Binding-site contacts:
Ligand atom OE1 contacts residue VAL4 of chain 23.E at 3.6 Å.
Ligand atom CB contacts residue VAL4 of chain 23.E at 4.0 Å (hydrophobic).
Ligand atom CB contacts residue ALA2 of chain 23.E at 3.3 Å (hydrophobic).
Ligand atom CD contacts residue VAL4 of chain 23.E at 3.6 Å (hydrophobic).
Ligand atom CB contacts residue VAL4 of chain 23.E at 4.4 Å (hydrophobic).
Ligand atom C contacts residue VAL4 of chain 23.E at 4.0 Å (hydrophobic).
Ligand atom O contacts residue VAL4 of chain 23.E at 4.4 Å.
Ligand atom CG2 contacts residue ALA2 of chain 23.E at 4.0 Å (hydrophobic).
Ligand atom CA contacts residue GLN3 of chain 23.E at 4.5 Å.
Ligand atom C contacts residue ALA2 of chain 23.E at 3.5 Å (hydrophobic).
Ligand atom CA contacts residue ALA2 of chain 23.E at 3.3 Å (hydrophobic).
Ligand atom O contacts residue VAL4 of chain 23.E at 3.2 Å (h-bond).
Ligand atom OG contacts residue GLN3 of chain 23.E at 3.3 Å (h-bond).
Ligand atom CG2 contacts residue SER5 of chain 23.E at 3.4 Å.
Ligand atom N contacts residue VAL4 of chain 23.E at 3.1 Å (h-bond).
Ligand atom N contacts residue GLN3 of chain 23.E at 4.5 Å.
Ligand atom CG2 contacts residue VAL4 of chain 23.E at 3.4 Å (hydrophobic).
Ligand atom CG1 contacts residue ALA2 of chain 23.E at 4.5 Å (hydrophobic).
Ligand atom CG2 contacts residue GLN3 of chain 23.E at 3.5 Å.
Ligand atom CG1 contacts residue GLN3 of chain 23.E at 3.3 Å.
Ligand atom CG contacts residue VAL4 of chain 23.E at 4.4 Å (hydrophobic).
Ligand atom C contacts residue ALA2 of chain 23.E at 4.0 Å (hydrophobic).
Ligand atom O contacts residue GLN3 of chain 23.E at 2.9 Å (h-bond).
Ligand atom OE1 contacts residue ASN25 of chain 23.E at 4.2 Å.
Ligand atom N contacts residue ALA2 of chain 23.E at 2.8 Å (h-bond).
Ligand atom CA contacts residue VAL4 of chain 23.E at 3.3 Å (hydrophobic).
Ligand atom CB contacts residue GLN3 of chain 23.E at 4.0 Å.
Ligand atom C contacts residue VAL4 of chain 23.E at 3.5 Å (hydrophobic).
Ligand atom O contacts residue ALA2 of chain 23.E at 4.0 Å.
Ligand atom N contacts residue VAL4 of chain 23.E at 4.3 Å.
Ligand atom CA contacts residue VAL4 of chain 23.E at 4.1 Å (hydrophobic).
Ligand atom C contacts residue GLN3 of chain 23.E at 3.9 Å.
Ligand atom CB contacts residue GLN3 of chain 23.E at 3.7 Å.
Ligand atom OE2 contacts residue VAL4 of chain 23.E at 3.7 Å.
Ligand atom CA contacts residue ALA2 of chain 23.E at 3.9 Å (hydrophobic).
Ligand atom CB contacts residue ALA2 of chain 23.E at 4.4 Å (hydrophobic).

The protein below binds the small molecule below.
Small molecule (SMILES): CC[C@H](C)[C@H](N)C(=O)N[C@@H](CO)C(=O)N[C@@H](CCC(=O)O)C(=O)N[C@H](C=O)C(C)C

Sequence of chain 23.E:
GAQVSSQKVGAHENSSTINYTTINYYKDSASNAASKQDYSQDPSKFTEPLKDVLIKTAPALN